This protein binds this small molecule.
Small molecule (SMILES): CC(=O)N[C@H]1[C@H](O[C@H]2[C@H](O)[C@@H](NC(C)=O)CO[C@@H]2CO)O[C@H](CO)[C@@H](O[C@@H]2O[C@H](CO)[C@@H](O)[C@H](O[C@H]3O[C@H](CO)[C@@H](O)[C@H](O)[C@@H]3O)[C@@H]2O)[C@@H]1O

Binding-site contacts:
Ligand atom C3 contacts residue ASN44 of chain 42.E at 3.8 Å.
Ligand atom C3 contacts residue LEU108 of chain 42.E at 3.5 Å (hydrophobic).
Ligand atom O5 contacts residue ASN44 of chain 42.E at 2.4 Å (h-bond).
Ligand atom C1 contacts residue ASN44 of chain 42.E at 1.4 Å.
Ligand atom C1 contacts residue LEU108 of chain 42.E at 3.9 Å (hydrophobic).
Ligand atom C7 contacts residue ASN44 of chain 42.E at 3.4 Å.
Ligand atom N2 contacts residue ILE109 of chain 42.E at 4.5 Å.
Ligand atom C2 contacts residue LEU108 of chain 42.E at 3.5 Å (hydrophobic).
Ligand atom N2 contacts residue ASN44 of chain 42.E at 2.9 Å (h-bond).
Ligand atom O7 contacts residue LEU108 of chain 42.E at 3.7 Å.
Ligand atom O6 contacts residue VAL45 of chain 42.E at 3.9 Å.
Ligand atom C6 contacts residue ARG110 of chain 42.E at 3.5 Å.
Ligand atom C5 contacts residue ASN44 of chain 42.E at 3.7 Å.
Ligand atom O3 contacts residue LEU108 of chain 42.E at 4.0 Å.
Ligand atom O7 contacts residue THR146 of chain 42.E at 3.3 Å.
Ligand atom C8 contacts residue VAL62 of chain 42.E at 3.8 Å (hydrophobic).
Ligand atom C2 contacts residue ASN44 of chain 42.E at 2.5 Å.
Ligand atom C7 contacts residue LEU108 of chain 42.E at 3.6 Å (hydrophobic).
Ligand atom C6 contacts residue GLU55 of chain 21.E at 3.5 Å.
Ligand atom O6 contacts residue ARG110 of chain 42.E at 2.9 Å (salt-bridge).
Ligand atom O7 contacts residue ASN44 of chain 42.E at 3.7 Å.
Ligand atom O6 contacts residue GLU55 of chain 21.E at 3.7 Å.
Ligand atom C5 contacts residue ARG110 of chain 42.E at 4.4 Å.
Ligand atom N2 contacts residue LEU108 of chain 42.E at 2.7 Å (h-bond).
Ligand atom C8 contacts residue LEU108 of chain 42.E at 3.7 Å (hydrophobic).
Ligand atom C8 contacts residue ASN44 of chain 42.E at 4.5 Å.
Ligand atom C8 contacts residue THR146 of chain 42.E at 4.1 Å.
Ligand atom C4 contacts residue ASN44 of chain 42.E at 4.3 Å.
Ligand atom C8 contacts residue ILE109 of chain 42.E at 3.8 Å (hydrophobic).
Ligand atom C7 contacts residue THR146 of chain 42.E at 4.2 Å.

Sequence of chain 21.E:
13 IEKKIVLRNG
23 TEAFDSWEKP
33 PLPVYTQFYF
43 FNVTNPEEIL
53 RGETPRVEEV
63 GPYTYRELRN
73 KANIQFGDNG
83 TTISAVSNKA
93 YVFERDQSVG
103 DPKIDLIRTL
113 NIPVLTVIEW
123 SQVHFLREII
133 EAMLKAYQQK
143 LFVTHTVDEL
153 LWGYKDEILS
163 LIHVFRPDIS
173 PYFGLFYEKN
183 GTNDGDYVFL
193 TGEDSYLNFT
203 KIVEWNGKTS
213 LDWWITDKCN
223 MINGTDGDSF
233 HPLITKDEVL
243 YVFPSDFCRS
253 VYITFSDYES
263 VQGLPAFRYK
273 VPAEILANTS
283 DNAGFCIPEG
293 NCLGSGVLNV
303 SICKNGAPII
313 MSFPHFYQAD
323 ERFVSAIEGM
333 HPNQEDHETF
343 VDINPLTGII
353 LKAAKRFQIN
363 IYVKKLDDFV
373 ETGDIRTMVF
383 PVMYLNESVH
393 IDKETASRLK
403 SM

Sequence of chain 42.E:
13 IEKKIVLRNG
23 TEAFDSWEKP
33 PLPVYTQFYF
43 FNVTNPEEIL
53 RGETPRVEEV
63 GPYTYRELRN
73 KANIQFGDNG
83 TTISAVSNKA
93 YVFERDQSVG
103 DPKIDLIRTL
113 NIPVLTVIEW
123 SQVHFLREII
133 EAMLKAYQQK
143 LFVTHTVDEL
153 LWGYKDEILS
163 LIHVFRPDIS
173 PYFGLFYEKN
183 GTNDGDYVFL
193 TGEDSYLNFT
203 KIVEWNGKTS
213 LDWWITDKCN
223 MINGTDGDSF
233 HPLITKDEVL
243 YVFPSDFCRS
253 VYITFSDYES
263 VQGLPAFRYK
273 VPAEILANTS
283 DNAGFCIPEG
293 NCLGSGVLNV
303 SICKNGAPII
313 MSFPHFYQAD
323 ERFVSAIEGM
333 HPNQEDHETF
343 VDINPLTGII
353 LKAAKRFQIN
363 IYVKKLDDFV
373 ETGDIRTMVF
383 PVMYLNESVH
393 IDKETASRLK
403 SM